Sequence of chain 1.B:
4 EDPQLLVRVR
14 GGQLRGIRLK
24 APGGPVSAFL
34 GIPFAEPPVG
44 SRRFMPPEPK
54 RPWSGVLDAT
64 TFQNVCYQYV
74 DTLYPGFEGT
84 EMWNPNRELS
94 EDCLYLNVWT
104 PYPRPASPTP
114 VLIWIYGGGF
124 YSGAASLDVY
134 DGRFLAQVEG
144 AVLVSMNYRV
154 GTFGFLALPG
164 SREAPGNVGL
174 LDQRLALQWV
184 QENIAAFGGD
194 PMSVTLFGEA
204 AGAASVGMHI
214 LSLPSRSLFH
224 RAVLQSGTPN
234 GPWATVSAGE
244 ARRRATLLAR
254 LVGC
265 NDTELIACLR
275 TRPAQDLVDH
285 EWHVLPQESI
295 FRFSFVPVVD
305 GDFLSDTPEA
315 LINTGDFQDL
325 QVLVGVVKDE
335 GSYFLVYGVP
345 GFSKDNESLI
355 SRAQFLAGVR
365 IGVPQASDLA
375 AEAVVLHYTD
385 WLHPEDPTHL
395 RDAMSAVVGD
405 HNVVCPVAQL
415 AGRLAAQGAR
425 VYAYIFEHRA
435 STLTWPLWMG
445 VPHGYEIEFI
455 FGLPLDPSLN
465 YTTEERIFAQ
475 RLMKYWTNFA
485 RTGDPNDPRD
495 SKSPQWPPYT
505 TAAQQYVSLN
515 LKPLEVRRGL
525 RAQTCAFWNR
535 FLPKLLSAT

The protein below binds the small molecule below.
Small molecule (SMILES): CC(=O)SCC[N+](C)(C)C

Binding-site contacts:
Ligand atom C2 contacts residue GLU81 of chain 1.B at 3.5 Å.
Ligand atom C9 contacts residue GLU81 of chain 1.B at 4.5 Å.
Ligand atom C3 contacts residue GLU81 of chain 1.B at 4.0 Å.
Ligand atom C5 contacts residue ASP131 of chain 1.B at 4.0 Å.
Ligand atom O7 contacts residue ASP131 of chain 1.B at 3.5 Å.
Ligand atom C9 contacts residue TYR465 of chain 1.B at 3.0 Å (hydrophobic).
Ligand atom S24 contacts residue MET85 of chain 1.B at 3.7 Å.
Ligand atom C8 contacts residue TYR465 of chain 1.B at 3.6 Å (hydrophobic).
Ligand atom C6 contacts residue MET85 of chain 1.B at 4.0 Å (hydrophobic).
Ligand atom C10 contacts residue VAL132 of chain 1.B at 3.7 Å (hydrophobic).
Ligand atom C5 contacts residue MET85 of chain 1.B at 3.5 Å (hydrophobic).
Ligand atom C8 contacts residue LEU463 of chain 1.B at 4.2 Å (hydrophobic).
Ligand atom C10 contacts residue TYR465 of chain 1.B at 3.4 Å (hydrophobic).
Ligand atom S24 contacts residue GLU81 of chain 1.B at 3.6 Å.
Ligand atom C9 contacts residue THR436 of chain 1.B at 3.7 Å.
Ligand atom C9 contacts residue GLU452 of chain 1.B at 3.2 Å.
Ligand atom N1 contacts residue TYR465 of chain 1.B at 3.5 Å (h-bond).
Ligand atom O7 contacts residue MET85 of chain 1.B at 3.7 Å.
Ligand atom C6 contacts residue ASP131 of chain 1.B at 3.6 Å.
Ligand atom N1 contacts residue GLU452 of chain 1.B at 4.2 Å.
Ligand atom O7 contacts residue VAL132 of chain 1.B at 4.3 Å.
Ligand atom C10 contacts residue LEU457 of chain 1.B at 3.8 Å (hydrophobic).
Ligand atom C10 contacts residue GLU452 of chain 1.B at 3.9 Å.